Binding-site contacts:
Ligand atom CD2 contacts residue LEU82 of chain 1.B at 3.9 Å (hydrophobic).
Ligand atom CD1 contacts residue GLN78 of chain 1.B at 3.8 Å.
Ligand atom CB contacts residue ILE61 of chain 1.B at 4.0 Å (hydrophobic).
Ligand atom CA contacts residue LYS65 of chain 1.B at 3.6 Å.
Ligand atom CD2 contacts residue GLU83 of chain 1.B at 3.7 Å.
Ligand atom CD2 contacts residue LYS65 of chain 1.B at 4.1 Å.
Ligand atom N contacts residue LEU242 of chain 1.B at 4.0 Å.
Ligand atom N contacts residue GLU245 of chain 1.B at 2.5 Å (salt-bridge).
Ligand atom CD1 contacts residue ILE61 of chain 1.B at 3.6 Å (hydrophobic).
Ligand atom C contacts residue GLU245 of chain 1.B at 3.3 Å.
Ligand atom ND1 contacts residue VAL79 of chain 1.B at 3.5 Å.
Ligand atom CD1 contacts residue LEU242 of chain 1.B at 4.1 Å (hydrophobic).
Ligand atom CD1 contacts residue GLU245 of chain 1.B at 3.6 Å.
Ligand atom CD2 contacts residue MET246 of chain 1.B at 4.0 Å (hydrophobic).
Ligand atom CD2 contacts residue ILE61 of chain 1.B at 3.7 Å (hydrophobic).
Ligand atom CA contacts residue GLU245 of chain 1.B at 3.2 Å.
Ligand atom N contacts residue LYS65 of chain 1.B at 4.0 Å.
Ligand atom N contacts residue LYS65 of chain 1.B at 3.6 Å.
Ligand atom CG1 contacts residue GLU245 of chain 1.B at 3.5 Å.
Ligand atom CG contacts residue GLN78 of chain 1.B at 4.2 Å.
Ligand atom CD1 contacts residue LEU242 of chain 1.B at 3.8 Å (hydrophobic).
Ligand atom C contacts residue LYS65 of chain 1.B at 4.2 Å.
Ligand atom CG2 contacts residue LEU242 of chain 1.B at 3.8 Å (hydrophobic).
Ligand atom CD2 contacts residue GLN78 of chain 1.B at 3.7 Å.
Ligand atom CD1 contacts residue ASP241 of chain 1.B at 3.9 Å.
Ligand atom CA contacts residue LYS65 of chain 1.B at 4.1 Å.
Ligand atom O contacts residue LYS65 of chain 1.B at 3.1 Å (salt-bridge).
Ligand atom CD2 contacts residue VAL79 of chain 1.B at 3.5 Å (hydrophobic).
Ligand atom C contacts residue ILE61 of chain 1.B at 4.2 Å (hydrophobic).
Ligand atom N contacts residue GLU245 of chain 1.B at 2.5 Å (salt-bridge).
Ligand atom CG contacts residue ILE61 of chain 1.B at 4.0 Å (hydrophobic).
Ligand atom O contacts residue ILE61 of chain 1.B at 4.0 Å.
Ligand atom CA contacts residue GLU245 of chain 1.B at 3.5 Å.
Ligand atom C contacts residue LYS65 of chain 1.B at 3.5 Å.
Ligand atom CD1 contacts residue VAL79 of chain 1.B at 3.7 Å (hydrophobic).
Ligand atom CB contacts residue GLU245 of chain 1.B at 3.5 Å.
Ligand atom CB contacts residue LEU242 of chain 1.B at 3.8 Å (hydrophobic).
Ligand atom CE1 contacts residue LEU75 of chain 1.B at 3.5 Å (hydrophobic).
Ligand atom CD1 contacts residue LEU82 of chain 1.B at 3.7 Å (hydrophobic).
Ligand atom N contacts residue GLU245 of chain 1.B at 4.0 Å.

This small molecule binds to this protein.
Small molecule (SMILES): CC[C@H](C)[C@H](NC(=O)[C@H](C)N)C(=O)N[C@@H](CC(C)C)C(=O)N[C@@H](CC1=NC=NC1)C(=O)N[C@@H](CCCN=C(N)N)C(=O)N[C@@H](CC(C)C)C(=O)N[C@@H](CC(C)C)C(=O)N[C@@H](CCC(N)=O)C(=O)N[C@H](C=O)CC(=O)O

Sequence of chain 1.B:
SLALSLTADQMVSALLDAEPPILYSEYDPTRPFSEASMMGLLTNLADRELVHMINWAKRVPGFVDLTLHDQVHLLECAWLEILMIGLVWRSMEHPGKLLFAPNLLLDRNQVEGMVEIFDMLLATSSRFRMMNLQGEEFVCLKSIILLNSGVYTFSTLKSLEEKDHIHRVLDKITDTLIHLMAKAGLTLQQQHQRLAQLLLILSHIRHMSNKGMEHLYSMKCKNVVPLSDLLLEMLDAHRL